This protein binds this small molecule.
Small molecule (SMILES): O=C(N[C@H](CO)[C@H](O)c1ccc([N+](=O)[O-])cc1)C(Cl)Cl

Sequence of chain 1.A:
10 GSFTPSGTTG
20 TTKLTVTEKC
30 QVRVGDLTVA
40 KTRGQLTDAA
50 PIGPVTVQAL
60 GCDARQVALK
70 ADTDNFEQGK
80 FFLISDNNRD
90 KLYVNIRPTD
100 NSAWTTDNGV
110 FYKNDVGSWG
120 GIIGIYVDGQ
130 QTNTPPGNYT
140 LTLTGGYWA

Binding-site contacts:
Ligand atom CL2 contacts residue ILE121 of chain 1.A at 4.0 Å.
Ligand atom O4 contacts residue PRO50 of chain 1.A at 3.4 Å.
Ligand atom O2 contacts residue PRO53 of chain 1.A at 3.2 Å.
Ligand atom O9B contacts residue PRO53 of chain 1.A at 3.9 Å.
Ligand atom C2 contacts residue PRO50 of chain 1.A at 4.0 Å (hydrophobic).
Ligand atom O9A contacts residue ILE121 of chain 1.A at 3.5 Å.
Ligand atom CL2 contacts residue GLY52 of chain 1.A at 4.5 Å.
Ligand atom N2 contacts residue PRO50 of chain 1.A at 4.3 Å.
Ligand atom CL2 contacts residue TYR125 of chain 1.A at 3.8 Å.
Ligand atom CL1 contacts residue GLY123 of chain 1.A at 3.7 Å.
Ligand atom C1 contacts residue TYR125 of chain 1.A at 3.6 Å (hydrophobic).
Ligand atom C8 contacts residue PRO53 of chain 1.A at 3.8 Å (hydrophobic).
Ligand atom CL1 contacts residue PRO50 of chain 1.A at 3.7 Å.
Ligand atom CL1 contacts residue TYR125 of chain 1.A at 3.7 Å.
Ligand atom CL2 contacts residue THR98 of chain 1.A at 4.0 Å.
Ligand atom C2 contacts residue PRO53 of chain 1.A at 4.1 Å (hydrophobic).
Ligand atom CL1 contacts residue ILE51 of chain 1.A at 4.2 Å.
Ligand atom CL1 contacts residue GLY52 of chain 1.A at 3.3 Å.
Ligand atom C1 contacts residue PRO50 of chain 1.A at 4.2 Å (hydrophobic).
Ligand atom CL2 contacts residue GLY123 of chain 1.A at 3.6 Å.
Ligand atom O2 contacts residue PRO50 of chain 1.A at 4.0 Å.
Ligand atom N9 contacts residue PRO53 of chain 1.A at 4.2 Å.
Ligand atom C4 contacts residue PRO50 of chain 1.A at 4.3 Å (hydrophobic).
Ligand atom C2 contacts residue GLY52 of chain 1.A at 4.3 Å.
Ligand atom C1 contacts residue GLY52 of chain 1.A at 4.3 Å.
Ligand atom N9 contacts residue ILE121 of chain 1.A at 4.4 Å.
Ligand atom CL2 contacts residue PRO53 of chain 1.A at 3.6 Å.
Ligand atom CL1 contacts residue PRO53 of chain 1.A at 4.1 Å.
Ligand atom O2 contacts residue GLY52 of chain 1.A at 3.3 Å.
Ligand atom C9 contacts residue PRO53 of chain 1.A at 4.1 Å (hydrophobic).
Ligand atom CL1 contacts residue ILE124 of chain 1.A at 3.4 Å.
Ligand atom C1 contacts residue GLY123 of chain 1.A at 4.3 Å.
Ligand atom C1 contacts residue PRO53 of chain 1.A at 4.4 Å (hydrophobic).